This protein binds this small molecule.
Small molecule (SMILES): O=C(O)Cc1ccc2ccccc2c1

Binding-site contacts:
Ligand atom C12 contacts residue PHE77 of chain 1.C at 4.4 Å (hydrophobic).
Ligand atom C13 contacts residue GLY72 of chain 1.C at 4.1 Å.
Ligand atom C08 contacts residue ALA35 of chain 1.C at 4.4 Å (hydrophobic).
Ligand atom C12 contacts residue GLN71 of chain 1.C at 3.9 Å.
Ligand atom C09 contacts residue GLY70 of chain 1.C at 4.0 Å.
Ligand atom O03 contacts residue LEU74 of chain 1.C at 4.3 Å.
Ligand atom C10 contacts residue VAL36 of chain 1.C at 4.3 Å (hydrophobic).
Ligand atom O01 contacts residue LEU74 of chain 1.C at 3.9 Å.
Ligand atom C09 contacts residue ALA35 of chain 1.C at 3.6 Å (hydrophobic).
Ligand atom C10 contacts residue GLN71 of chain 1.C at 4.0 Å.
Ligand atom C12 contacts residue GLY70 of chain 1.C at 4.2 Å.
Ligand atom C02 contacts residue LEU74 of chain 1.C at 4.3 Å (hydrophobic).
Ligand atom C12 contacts residue GLY72 of chain 1.C at 3.6 Å.
Ligand atom C12 contacts residue LEU74 of chain 1.C at 3.8 Å (hydrophobic).
Ligand atom C14 contacts residue GLY72 of chain 1.C at 3.6 Å.
Ligand atom C08 contacts residue LEU74 of chain 1.C at 4.1 Å (hydrophobic).
Ligand atom O03 contacts residue LYS88 of chain 1.C at 3.9 Å.
Ligand atom C11 contacts residue GLN71 of chain 1.C at 3.5 Å.
Ligand atom C14 contacts residue LEU37 of chain 1.C at 3.9 Å (hydrophobic).
Ligand atom C07 contacts residue ALA35 of chain 1.C at 4.0 Å (hydrophobic).
Ligand atom C13 contacts residue LEU74 of chain 1.C at 4.1 Å (hydrophobic).
Ligand atom C12 contacts residue LEU73 of chain 1.C at 4.1 Å (hydrophobic).
Ligand atom C10 contacts residue ALA35 of chain 1.C at 4.0 Å (hydrophobic).
Ligand atom C10 contacts residue GLY70 of chain 1.C at 3.5 Å.
Ligand atom C11 contacts residue GLY70 of chain 1.C at 3.4 Å.
Ligand atom C07 contacts residue GLY9 of chain 1.C at 4.1 Å.
Ligand atom C07 contacts residue PRO8 of chain 1.C at 4.1 Å (hydrophobic).
Ligand atom C09 contacts residue VAL36 of chain 1.C at 3.9 Å (hydrophobic).
Ligand atom C05 contacts residue LEU74 of chain 1.C at 4.3 Å (hydrophobic).
Ligand atom C07 contacts residue LEU37 of chain 1.C at 3.5 Å (hydrophobic).
Ligand atom C09 contacts residue LEU37 of chain 1.C at 3.9 Å (hydrophobic).
Ligand atom C14 contacts residue LEU74 of chain 1.C at 3.8 Å (hydrophobic).
Ligand atom C05 contacts residue LEU37 of chain 1.C at 4.0 Å (hydrophobic).
Ligand atom C08 contacts residue LEU37 of chain 1.C at 3.9 Å (hydrophobic).
Ligand atom C06 contacts residue PRO8 of chain 1.C at 4.3 Å (hydrophobic).
Ligand atom C06 contacts residue LEU37 of chain 1.C at 3.9 Å (hydrophobic).
Ligand atom C11 contacts residue PHE77 of chain 1.C at 3.7 Å (hydrophobic).
Ligand atom C10 contacts residue PHE77 of chain 1.C at 3.6 Å (hydrophobic).
Ligand atom C09 contacts residue LEU74 of chain 1.C at 4.4 Å (hydrophobic).
Ligand atom C13 contacts residue LEU37 of chain 1.C at 3.9 Å (hydrophobic).

Sequence of chain 1.C:
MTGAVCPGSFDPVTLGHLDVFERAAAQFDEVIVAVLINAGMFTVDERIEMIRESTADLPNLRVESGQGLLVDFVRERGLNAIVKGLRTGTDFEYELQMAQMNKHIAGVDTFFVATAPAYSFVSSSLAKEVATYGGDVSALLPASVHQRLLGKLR